The small molecule below binds the protein below.
Small molecule (SMILES): O=C(c1ccco1)N1CCN(C(=O)C2CC2)CC1

Binding-site contacts:
Ligand atom C06 contacts residue GLU241 of chain 1.A at 3.5 Å.
Ligand atom C14 contacts residue GLU243 of chain 1.A at 3.9 Å.
Ligand atom C05 contacts residue GLU240 of chain 1.A at 4.2 Å.
Ligand atom O07 contacts residue GLU241 of chain 1.A at 3.0 Å (salt-bridge).
Ligand atom N11 contacts residue GLU243 of chain 1.A at 4.2 Å.
Ligand atom N08 contacts residue GLU241 of chain 1.A at 3.6 Å (salt-bridge).
Ligand atom C01 contacts residue GLU240 of chain 1.A at 3.6 Å.
Ligand atom C10 contacts residue GLU243 of chain 1.A at 3.9 Å.
Ligand atom C06 contacts residue GLU240 of chain 1.A at 4.2 Å.
Ligand atom C03 contacts residue GLU240 of chain 1.A at 3.8 Å.
Ligand atom C02 contacts residue GLU240 of chain 1.A at 3.3 Å.
Ligand atom C12 contacts residue GLU241 of chain 1.A at 4.3 Å.
Ligand atom C03 contacts residue GLU241 of chain 1.A at 4.4 Å.
Ligand atom C05 contacts residue PHE239 of chain 1.A at 4.1 Å (hydrophobic).
Ligand atom O15 contacts residue GLU243 of chain 1.A at 3.4 Å.
Ligand atom N11 contacts residue GLU241 of chain 1.A at 4.4 Å.
Ligand atom C17 contacts residue GLU243 of chain 1.A at 3.4 Å.
Ligand atom C10 contacts residue GLU242 of chain 1.A at 4.1 Å.
Ligand atom C09 contacts residue LEU227 of chain 1.A at 4.4 Å (hydrophobic).
Ligand atom O07 contacts residue ARG230 of chain 1.A at 2.6 Å (salt-bridge).
Ligand atom O04 contacts residue GLU240 of chain 1.A at 4.2 Å.
Ligand atom O04 contacts residue PHE239 of chain 1.A at 3.7 Å.
Ligand atom C03 contacts residue ARG230 of chain 1.A at 4.1 Å.
Ligand atom C09 contacts residue GLU241 of chain 1.A at 3.5 Å.
Ligand atom C18 contacts residue GLU243 of chain 1.A at 3.7 Å.
Ligand atom C10 contacts residue GLU241 of chain 1.A at 3.4 Å.
Ligand atom C06 contacts residue ARG230 of chain 1.A at 3.5 Å.
Ligand atom C16 contacts residue GLU243 of chain 1.A at 4.5 Å.
Ligand atom O04 contacts residue ARG230 of chain 1.A at 3.8 Å.
Ligand atom O07 contacts residue GLU240 of chain 1.A at 3.7 Å.
Ligand atom C09 contacts residue ARG230 of chain 1.A at 4.2 Å.

Sequence of chain 1.A:
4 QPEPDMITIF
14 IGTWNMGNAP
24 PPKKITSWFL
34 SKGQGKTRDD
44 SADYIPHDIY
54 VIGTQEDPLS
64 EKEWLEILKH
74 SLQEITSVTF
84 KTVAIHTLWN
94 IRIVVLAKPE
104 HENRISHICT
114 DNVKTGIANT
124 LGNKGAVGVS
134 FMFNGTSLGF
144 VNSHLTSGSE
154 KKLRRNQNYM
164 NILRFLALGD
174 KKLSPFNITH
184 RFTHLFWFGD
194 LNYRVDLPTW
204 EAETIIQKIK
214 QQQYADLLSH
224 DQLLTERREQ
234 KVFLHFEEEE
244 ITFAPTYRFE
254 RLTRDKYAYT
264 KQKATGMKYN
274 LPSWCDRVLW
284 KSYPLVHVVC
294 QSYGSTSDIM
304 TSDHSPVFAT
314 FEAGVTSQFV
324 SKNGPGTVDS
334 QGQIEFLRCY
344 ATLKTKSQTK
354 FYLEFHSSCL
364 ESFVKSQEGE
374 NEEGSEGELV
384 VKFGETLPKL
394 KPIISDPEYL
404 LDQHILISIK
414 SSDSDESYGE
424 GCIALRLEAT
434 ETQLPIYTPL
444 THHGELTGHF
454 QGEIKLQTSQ